The small molecule below binds the protein below.
Small molecule (SMILES): O=c1c2sccc2n(C[C@H]2COc3ccccc3O2)c(=O)n1O

Binding-site contacts:
Ligand atom C2 contacts residue MET37 of chain 1.A at 3.7 Å (hydrophobic).
Ligand atom C1 contacts residue MET37 of chain 1.A at 3.7 Å (hydrophobic).
Ligand atom S16 contacts residue SER36 of chain 1.A at 4.0 Å.
Ligand atom C8 contacts residue ASP179 of chain 1.A at 3.1 Å.
Ligand atom C4 contacts residue MET37 of chain 1.A at 3.5 Å (hydrophobic).
Ligand atom C11 contacts residue GLY2 of chain 1.A at 3.9 Å.
Ligand atom O23 contacts residue MG1 of chain 1.D at 2.6 Å.
Ligand atom C9 contacts residue GLY2 of chain 1.A at 3.9 Å.
Ligand atom C6 contacts residue MET37 of chain 1.A at 3.6 Å (hydrophobic).
Ligand atom O22 contacts residue GLU158 of chain 1.A at 4.0 Å.
Ligand atom C3 contacts residue MET37 of chain 1.A at 3.6 Å (hydrophobic).
Ligand atom N20 contacts residue ASP179 of chain 1.A at 3.3 Å (salt-bridge).
Ligand atom C15 contacts residue TYR40 of chain 1.A at 3.4 Å (hydrophobic).
Ligand atom C5 contacts residue MET37 of chain 1.A at 3.5 Å (hydrophobic).
Ligand atom O22 contacts residue GLY2 of chain 1.A at 3.1 Å (h-bond).
Ligand atom C6 contacts residue GLU178 of chain 1.A at 4.0 Å.
Ligand atom O23 contacts residue GLU160 of chain 1.A at 2.9 Å (salt-bridge).
Ligand atom C18 contacts residue MG1 of chain 1.C at 3.2 Å.
Ligand atom O7 contacts residue ASP179 of chain 1.A at 3.5 Å (salt-bridge).
Ligand atom C11 contacts residue ASP233 of chain 1.A at 3.8 Å.
Ligand atom C8 contacts residue GLY2 of chain 1.A at 3.5 Å.
Ligand atom C21 contacts residue ASP179 of chain 1.A at 3.4 Å.
Ligand atom C8 contacts residue MET37 of chain 1.A at 4.0 Å (hydrophobic).
Ligand atom O22 contacts residue ASP181 of chain 1.A at 3.8 Å.
Ligand atom C21 contacts residue MG1 of chain 1.D at 3.2 Å.
Ligand atom O23 contacts residue ASP179 of chain 1.A at 2.9 Å (salt-bridge).
Ligand atom N20 contacts residue MG1 of chain 1.C at 3.2 Å.
Ligand atom O19 contacts residue SER36 of chain 1.A at 3.4 Å.
Ligand atom N20 contacts residue MG1 of chain 1.D at 3.3 Å.
Ligand atom O7 contacts residue GLY2 of chain 1.A at 3.8 Å.
Ligand atom O23 contacts residue MG1 of chain 1.C at 2.3 Å.
Ligand atom O19 contacts residue ASP86 of chain 1.A at 3.5 Å (salt-bridge).
Ligand atom C17 contacts residue MET37 of chain 1.A at 4.0 Å (hydrophobic).
Ligand atom C3 contacts residue TYR40 of chain 1.A at 3.8 Å (hydrophobic).
Ligand atom O22 contacts residue ASP179 of chain 1.A at 3.0 Å (salt-bridge).
Ligand atom C2 contacts residue TYR40 of chain 1.A at 3.9 Å (hydrophobic).
Ligand atom O22 contacts residue ASP233 of chain 1.A at 3.8 Å.
Ligand atom O23 contacts residue GLU158 of chain 1.A at 3.3 Å (salt-bridge).
Ligand atom O22 contacts residue MG1 of chain 1.D at 2.3 Å.
Ligand atom O19 contacts residue MG1 of chain 1.C at 2.5 Å.

Sequence of chain 1.A:
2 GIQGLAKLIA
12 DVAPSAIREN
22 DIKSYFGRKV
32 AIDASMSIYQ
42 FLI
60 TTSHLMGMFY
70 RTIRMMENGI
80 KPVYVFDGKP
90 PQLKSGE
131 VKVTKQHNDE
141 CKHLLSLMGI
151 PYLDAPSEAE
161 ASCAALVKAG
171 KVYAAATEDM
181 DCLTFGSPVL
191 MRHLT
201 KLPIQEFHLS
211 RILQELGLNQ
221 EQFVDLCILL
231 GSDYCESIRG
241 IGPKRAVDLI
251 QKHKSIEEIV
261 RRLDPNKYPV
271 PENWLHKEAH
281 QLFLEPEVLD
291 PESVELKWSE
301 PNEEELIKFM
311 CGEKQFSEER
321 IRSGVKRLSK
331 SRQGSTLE